Sequence of chain 1.F:
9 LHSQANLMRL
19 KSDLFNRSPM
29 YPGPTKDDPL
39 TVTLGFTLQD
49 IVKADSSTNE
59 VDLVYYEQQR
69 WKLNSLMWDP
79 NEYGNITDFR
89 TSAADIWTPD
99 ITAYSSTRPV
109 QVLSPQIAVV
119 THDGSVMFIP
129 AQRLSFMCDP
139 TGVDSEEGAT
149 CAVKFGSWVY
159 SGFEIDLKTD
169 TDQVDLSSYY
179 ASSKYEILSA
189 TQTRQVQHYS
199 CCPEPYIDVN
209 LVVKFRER

Sequence of chain 1.J:
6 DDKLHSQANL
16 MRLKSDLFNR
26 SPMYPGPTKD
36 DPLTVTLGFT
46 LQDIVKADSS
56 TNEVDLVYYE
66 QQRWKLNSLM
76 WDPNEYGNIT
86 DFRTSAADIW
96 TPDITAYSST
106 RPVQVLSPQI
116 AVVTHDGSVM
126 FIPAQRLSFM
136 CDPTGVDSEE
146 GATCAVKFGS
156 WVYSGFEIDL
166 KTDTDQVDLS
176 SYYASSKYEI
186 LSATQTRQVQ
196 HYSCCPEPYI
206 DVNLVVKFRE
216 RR

Binding-site contacts:
Ligand atom C22 contacts residue TYR197 of chain 1.F at 3.3 Å (hydrophobic).
Ligand atom C51 contacts residue TYR204 of chain 1.F at 3.8 Å (hydrophobic).
Ligand atom C3 contacts residue TYR64 of chain 1.J at 3.4 Å (hydrophobic).
Ligand atom C9 contacts residue TYR102 of chain 1.F at 3.6 Å (hydrophobic).
Ligand atom C33 contacts residue TRP156 of chain 1.F at 3.6 Å (hydrophobic).
Ligand atom C30 contacts residue TRP156 of chain 1.F at 3.3 Å (hydrophobic).
Ligand atom C28 contacts residue TYR197 of chain 1.F at 3.7 Å (hydrophobic).
Ligand atom N31 contacts residue TRP156 of chain 1.F at 3.0 Å (h-bond).
Ligand atom C23 contacts residue TYR204 of chain 1.F at 3.6 Å (hydrophobic).
Ligand atom C8 contacts residue TYR197 of chain 1.F at 3.8 Å (hydrophobic).
Ligand atom C13 contacts residue TYR197 of chain 1.F at 3.8 Å (hydrophobic).
Ligand atom C36 contacts residue ILE127 of chain 1.J at 3.7 Å (hydrophobic).
Ligand atom C30 contacts residue SER155 of chain 1.F at 3.2 Å.
Ligand atom C6 contacts residue TRP156 of chain 1.F at 3.5 Å (hydrophobic).
Ligand atom O52 contacts residue TYR204 of chain 1.F at 2.8 Å (h-bond).
Ligand atom O1 contacts residue TYR197 of chain 1.F at 3.2 Å (h-bond).
Ligand atom C30 contacts residue TYR102 of chain 1.F at 3.6 Å (hydrophobic).
Ligand atom C35 contacts residue TRP156 of chain 1.F at 3.7 Å (hydrophobic).
Ligand atom C14 contacts residue SER176 of chain 1.J at 3.6 Å.
Ligand atom C49 contacts residue VAL157 of chain 1.F at 3.7 Å (hydrophobic).
Ligand atom C2 contacts residue SER176 of chain 1.J at 3.6 Å.
Ligand atom C53 contacts residue VAL117 of chain 1.J at 3.8 Å (hydrophobic).
Ligand atom C22 contacts residue TYR204 of chain 1.F at 3.7 Å (hydrophobic).
Ligand atom C8 contacts residue TYR64 of chain 1.J at 3.6 Å (hydrophobic).
Ligand atom C37 contacts residue ILE127 of chain 1.J at 3.8 Å (hydrophobic).
Ligand atom C38 contacts residue TRP156 of chain 1.F at 3.6 Å (hydrophobic).
Ligand atom C80 contacts residue TYR204 of chain 1.F at 3.2 Å (hydrophobic).
Ligand atom C9 contacts residue TYR64 of chain 1.J at 3.7 Å (hydrophobic).
Ligand atom C38 contacts residue VAL157 of chain 1.F at 3.8 Å (hydrophobic).
Ligand atom C36 contacts residue TRP156 of chain 1.F at 3.8 Å (hydrophobic).
Ligand atom C10 contacts residue TRP156 of chain 1.F at 3.6 Å (hydrophobic).
Ligand atom C50 contacts residue VAL157 of chain 1.F at 3.4 Å (hydrophobic).
Ligand atom C80 contacts residue CYS199 of chain 1.F at 3.8 Å (hydrophobic).
Ligand atom C7 contacts residue GLN47 of chain 1.J at 3.8 Å.
Ligand atom O44 contacts residue TYR204 of chain 1.F at 3.2 Å (h-bond).
Ligand atom C34 contacts residue TRP156 of chain 1.F at 3.5 Å (hydrophobic).
Ligand atom C13 contacts residue TYR64 of chain 1.J at 3.5 Å (hydrophobic).
Ligand atom C6 contacts residue TYR204 of chain 1.F at 3.7 Å (hydrophobic).
Ligand atom O6 contacts residue LYS152 of chain 1.F at 3.4 Å (salt-bridge).
Ligand atom C7 contacts residue TYR102 of chain 1.F at 3.7 Å (hydrophobic).

This protein binds this small molecule.
Small molecule (SMILES): C=C1CCCC2=NC[C@H](C)[C@@H](C)C[C@@]23CCC([C@@H]2C[C@H](C)C(=O)O2)=C(C)[C@@H]3/C=C(\C)[C@@H](O)C[C@@H]2CC[C@@]3(CC[C@@]4(O[C@@H](CC[C@@]4(C)O)C1)O3)O2